Binding-site contacts:
Ligand atom C8 contacts residue GLN322 of chain 22.E at 3.2 Å.
Ligand atom C4 contacts residue ASN313 of chain 22.E at 4.2 Å.
Ligand atom C6 contacts residue THR315 of chain 22.E at 3.8 Å.
Ligand atom C3 contacts residue ASN313 of chain 22.E at 3.8 Å.
Ligand atom C7 contacts residue ASN313 of chain 22.E at 3.5 Å.
Ligand atom C5 contacts residue THR315 of chain 22.E at 4.0 Å.
Ligand atom C1 contacts residue ASN313 of chain 22.E at 1.4 Å.
Ligand atom N2 contacts residue ASN313 of chain 22.E at 3.0 Å (h-bond).
Ligand atom O7 contacts residue ASN313 of chain 22.E at 3.6 Å.
Ligand atom C7 contacts residue GLN322 of chain 22.E at 3.9 Å.
Ligand atom O7 contacts residue GLN322 of chain 22.E at 4.4 Å.
Ligand atom N2 contacts residue GLN322 of chain 22.E at 4.5 Å.
Ligand atom C2 contacts residue ASN313 of chain 22.E at 2.4 Å.
Ligand atom O5 contacts residue ASN313 of chain 22.E at 2.3 Å (h-bond).
Ligand atom C5 contacts residue ASN313 of chain 22.E at 3.6 Å.
Ligand atom O5 contacts residue THR315 of chain 22.E at 3.9 Å.

Sequence of chain 22.E:
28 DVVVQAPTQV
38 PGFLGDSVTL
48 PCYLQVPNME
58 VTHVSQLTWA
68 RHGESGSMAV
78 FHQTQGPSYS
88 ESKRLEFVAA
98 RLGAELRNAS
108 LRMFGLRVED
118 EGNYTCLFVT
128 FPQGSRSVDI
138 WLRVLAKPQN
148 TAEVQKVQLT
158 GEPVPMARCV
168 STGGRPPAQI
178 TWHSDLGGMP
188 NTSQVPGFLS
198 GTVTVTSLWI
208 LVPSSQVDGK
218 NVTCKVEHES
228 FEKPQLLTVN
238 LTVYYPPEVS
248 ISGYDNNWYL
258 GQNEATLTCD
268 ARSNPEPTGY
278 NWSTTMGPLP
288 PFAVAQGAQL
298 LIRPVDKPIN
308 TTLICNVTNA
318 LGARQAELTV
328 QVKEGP

The small molecule below binds the protein below.
Small molecule (SMILES): CC(=O)N[C@@H]1[C@@H](O)[C@H](O)[C@@H](CO)O[C@H]1O